Binding-site contacts:
Ligand atom O6 contacts residue LYS129 of chain 1.C at 4.3 Å.
Ligand atom C7 contacts residue ALA123 of chain 1.C at 4.1 Å (hydrophobic).
Ligand atom C8 contacts residue ASN125 of chain 1.C at 4.1 Å.
Ligand atom C5 contacts residue ASN122 of chain 1.C at 3.7 Å.
Ligand atom C8 contacts residue ALA123 of chain 1.C at 3.9 Å (hydrophobic).
Ligand atom O3 contacts residue ASN125 of chain 1.C at 3.7 Å.
Ligand atom N2 contacts residue ASN122 of chain 1.C at 2.9 Å (h-bond).
Ligand atom C1 contacts residue ASN122 of chain 1.C at 1.5 Å.
Ligand atom C1 contacts residue ASN125 of chain 1.C at 4.2 Å.
Ligand atom C4 contacts residue ASN122 of chain 1.C at 4.3 Å.
Ligand atom O6 contacts residue VAL127 of chain 1.C at 3.8 Å.
Ligand atom C2 contacts residue ASN125 of chain 1.C at 3.9 Å.
Ligand atom O5 contacts residue ASN122 of chain 1.C at 2.4 Å (h-bond).
Ligand atom N2 contacts residue ASN125 of chain 1.C at 3.2 Å (h-bond).
Ligand atom C3 contacts residue ASN122 of chain 1.C at 3.8 Å.
Ligand atom O7 contacts residue ASN122 of chain 1.C at 3.2 Å (h-bond).
Ligand atom C3 contacts residue ASN125 of chain 1.C at 3.4 Å.
Ligand atom C8 contacts residue ASN122 of chain 1.C at 3.9 Å.
Ligand atom C7 contacts residue ASN125 of chain 1.C at 4.2 Å.
Ligand atom C2 contacts residue ASN122 of chain 1.C at 2.5 Å.
Ligand atom C5 contacts residue VAL127 of chain 1.C at 4.1 Å (hydrophobic).
Ligand atom C7 contacts residue ASN122 of chain 1.C at 3.3 Å.
Ligand atom C1 contacts residue VAL127 of chain 1.C at 4.2 Å (hydrophobic).
Ligand atom O5 contacts residue VAL127 of chain 1.C at 4.0 Å.
Ligand atom O7 contacts residue ALA123 of chain 1.C at 3.8 Å.
Ligand atom C8 contacts residue THR124 of chain 1.C at 3.7 Å.

A protein and the small-molecule ligand that binds it are described below.
Small molecule (SMILES): CC(=O)N[C@@H]1[C@@H](O)[C@H](O)[C@@H](CO)O[C@H]1O

Sequence of chain 1.C:
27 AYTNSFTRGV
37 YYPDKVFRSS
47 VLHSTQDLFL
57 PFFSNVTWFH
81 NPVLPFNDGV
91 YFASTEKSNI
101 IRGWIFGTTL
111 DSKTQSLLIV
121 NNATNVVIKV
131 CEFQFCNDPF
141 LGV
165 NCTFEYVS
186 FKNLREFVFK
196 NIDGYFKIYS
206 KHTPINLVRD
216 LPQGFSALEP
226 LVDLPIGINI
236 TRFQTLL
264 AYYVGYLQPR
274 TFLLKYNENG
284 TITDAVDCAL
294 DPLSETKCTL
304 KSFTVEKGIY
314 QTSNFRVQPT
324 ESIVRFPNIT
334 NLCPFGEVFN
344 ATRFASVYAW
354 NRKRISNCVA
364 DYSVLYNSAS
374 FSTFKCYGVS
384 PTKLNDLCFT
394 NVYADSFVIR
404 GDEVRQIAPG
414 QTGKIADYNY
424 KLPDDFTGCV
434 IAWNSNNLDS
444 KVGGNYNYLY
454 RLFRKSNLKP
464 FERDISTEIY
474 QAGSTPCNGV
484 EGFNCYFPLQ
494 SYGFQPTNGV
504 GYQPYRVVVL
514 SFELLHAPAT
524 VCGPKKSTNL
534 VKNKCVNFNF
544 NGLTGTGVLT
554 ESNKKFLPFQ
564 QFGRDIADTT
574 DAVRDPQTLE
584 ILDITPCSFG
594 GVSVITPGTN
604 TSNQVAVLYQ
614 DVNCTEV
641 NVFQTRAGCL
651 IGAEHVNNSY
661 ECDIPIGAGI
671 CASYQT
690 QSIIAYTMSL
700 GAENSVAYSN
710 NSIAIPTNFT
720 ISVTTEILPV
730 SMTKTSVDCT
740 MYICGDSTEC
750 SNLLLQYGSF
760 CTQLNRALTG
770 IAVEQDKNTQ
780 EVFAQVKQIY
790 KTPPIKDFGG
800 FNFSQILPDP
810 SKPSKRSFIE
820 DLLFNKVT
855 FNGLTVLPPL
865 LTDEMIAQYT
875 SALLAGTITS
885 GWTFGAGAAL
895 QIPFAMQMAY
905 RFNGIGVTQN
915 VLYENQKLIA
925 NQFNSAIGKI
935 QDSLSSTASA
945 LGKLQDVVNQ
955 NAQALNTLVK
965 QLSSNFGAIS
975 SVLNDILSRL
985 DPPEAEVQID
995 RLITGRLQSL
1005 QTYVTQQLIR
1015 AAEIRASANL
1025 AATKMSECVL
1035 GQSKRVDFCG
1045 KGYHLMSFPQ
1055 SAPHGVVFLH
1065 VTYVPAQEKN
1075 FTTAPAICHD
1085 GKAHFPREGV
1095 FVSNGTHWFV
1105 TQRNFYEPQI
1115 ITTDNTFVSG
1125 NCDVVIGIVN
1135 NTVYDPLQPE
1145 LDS